Binding-site contacts:
Ligand atom CAG contacts residue GLN786 of chain 1.B at 3.5 Å.
Ligand atom CAN contacts residue GLN786 of chain 1.B at 3.7 Å.
Ligand atom CAE contacts residue THR535 of chain 1.B at 3.1 Å.
Ligand atom OAB contacts residue PRO532 of chain 1.C at 3.9 Å.
Ligand atom OAA contacts residue ILE519 of chain 1.C at 3.3 Å (h-bond).
Ligand atom CAK contacts residue GLY763 of chain 1.C at 3.7 Å.
Ligand atom FAC contacts residue MET534 of chain 1.C at 3.4 Å.
Ligand atom CAF contacts residue LYS762 of chain 1.C at 3.7 Å.
Ligand atom FAC contacts residue LYS762 of chain 1.C at 3.3 Å.
Ligand atom CAD contacts residue SER761 of chain 1.C at 3.9 Å.
Ligand atom CAF contacts residue PRO532 of chain 1.C at 3.5 Å (hydrophobic).
Ligand atom FAC contacts residue THR535 of chain 1.C at 3.3 Å.
Ligand atom OAA contacts residue LEU783 of chain 1.B at 4.1 Å.
Ligand atom CAL contacts residue SER761 of chain 1.C at 3.9 Å.
Ligand atom CAN contacts residue PRO532 of chain 1.B at 3.6 Å (hydrophobic).
Ligand atom OAB contacts residue LYS531 of chain 1.B at 3.2 Å.
Ligand atom CAN contacts residue SER761 of chain 1.C at 4.0 Å.
Ligand atom OAB contacts residue ILE519 of chain 1.C at 3.6 Å.
Ligand atom NAJ contacts residue LEU783 of chain 1.B at 3.5 Å.
Ligand atom NAO contacts residue SER761 of chain 1.C at 3.8 Å.
Ligand atom CAG contacts residue SER761 of chain 1.C at 3.4 Å.
Ligand atom CAI contacts residue PRO532 of chain 1.B at 3.3 Å (hydrophobic).
Ligand atom FAC contacts residue PRO532 of chain 1.C at 3.5 Å.
Ligand atom CAD contacts residue THR535 of chain 1.B at 3.2 Å.
Ligand atom CAH contacts residue PHE533 of chain 1.B at 3.1 Å (hydrophobic).
Ligand atom CAM contacts residue LYS762 of chain 1.C at 4.2 Å.
Ligand atom CAH contacts residue GLN786 of chain 1.B at 3.2 Å.
Ligand atom NAJ contacts residue PRO532 of chain 1.B at 3.2 Å (h-bond).
Ligand atom FAC contacts residue GLY763 of chain 1.C at 3.4 Å.
Ligand atom NAO contacts residue PRO532 of chain 1.B at 3.5 Å (h-bond).
Ligand atom CAH contacts residue PRO532 of chain 1.B at 3.7 Å (hydrophobic).
Ligand atom CAD contacts residue LYS762 of chain 1.C at 3.3 Å.
Ligand atom CAK contacts residue PRO532 of chain 1.C at 3.9 Å (hydrophobic).
Ligand atom CAL contacts residue PRO532 of chain 1.B at 4.1 Å (hydrophobic).
Ligand atom CAE contacts residue SER761 of chain 1.C at 3.4 Å.
Ligand atom CAF contacts residue GLY763 of chain 1.C at 3.6 Å.
Ligand atom CAK contacts residue LYS762 of chain 1.C at 3.1 Å.
Ligand atom CAG contacts residue PHE533 of chain 1.B at 3.9 Å (hydrophobic).
Ligand atom SAP contacts residue LEU783 of chain 1.B at 4.2 Å.
Ligand atom CAE contacts residue LYS762 of chain 1.C at 4.0 Å.

Sequence of chain 1.C:
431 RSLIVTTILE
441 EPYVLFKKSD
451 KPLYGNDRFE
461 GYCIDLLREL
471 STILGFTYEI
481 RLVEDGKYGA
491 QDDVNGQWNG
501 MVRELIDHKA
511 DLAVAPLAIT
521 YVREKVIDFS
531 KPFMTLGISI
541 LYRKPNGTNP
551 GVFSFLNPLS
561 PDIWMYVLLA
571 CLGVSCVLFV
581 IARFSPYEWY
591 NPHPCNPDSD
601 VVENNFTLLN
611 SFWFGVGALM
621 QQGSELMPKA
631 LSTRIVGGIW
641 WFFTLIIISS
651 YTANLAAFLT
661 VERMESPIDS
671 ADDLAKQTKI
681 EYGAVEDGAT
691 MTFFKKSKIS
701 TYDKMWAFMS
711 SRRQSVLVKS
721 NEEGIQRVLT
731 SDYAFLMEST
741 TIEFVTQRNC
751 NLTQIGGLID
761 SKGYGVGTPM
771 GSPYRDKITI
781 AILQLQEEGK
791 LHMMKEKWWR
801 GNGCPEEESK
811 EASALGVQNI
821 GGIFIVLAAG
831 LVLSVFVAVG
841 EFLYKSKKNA

The small molecule below binds the protein below.
Small molecule (SMILES): O=S1(=O)NCN(C2CC2)c2ccc(F)cc21

Sequence of chain 1.B:
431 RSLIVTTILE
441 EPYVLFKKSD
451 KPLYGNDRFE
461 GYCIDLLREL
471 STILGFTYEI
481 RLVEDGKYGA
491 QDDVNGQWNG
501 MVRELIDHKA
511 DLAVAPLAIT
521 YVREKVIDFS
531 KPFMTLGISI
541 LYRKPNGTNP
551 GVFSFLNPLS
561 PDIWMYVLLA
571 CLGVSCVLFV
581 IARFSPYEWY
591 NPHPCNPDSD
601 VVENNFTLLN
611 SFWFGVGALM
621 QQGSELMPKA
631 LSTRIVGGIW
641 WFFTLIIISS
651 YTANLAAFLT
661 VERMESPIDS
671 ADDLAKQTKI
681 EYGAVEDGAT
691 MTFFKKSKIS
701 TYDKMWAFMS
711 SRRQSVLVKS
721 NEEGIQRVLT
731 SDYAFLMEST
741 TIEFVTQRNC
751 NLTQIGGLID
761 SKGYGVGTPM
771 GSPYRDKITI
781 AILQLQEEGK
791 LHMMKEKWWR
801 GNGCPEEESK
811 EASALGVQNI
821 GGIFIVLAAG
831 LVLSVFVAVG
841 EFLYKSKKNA